Sequence of chain 24.E:
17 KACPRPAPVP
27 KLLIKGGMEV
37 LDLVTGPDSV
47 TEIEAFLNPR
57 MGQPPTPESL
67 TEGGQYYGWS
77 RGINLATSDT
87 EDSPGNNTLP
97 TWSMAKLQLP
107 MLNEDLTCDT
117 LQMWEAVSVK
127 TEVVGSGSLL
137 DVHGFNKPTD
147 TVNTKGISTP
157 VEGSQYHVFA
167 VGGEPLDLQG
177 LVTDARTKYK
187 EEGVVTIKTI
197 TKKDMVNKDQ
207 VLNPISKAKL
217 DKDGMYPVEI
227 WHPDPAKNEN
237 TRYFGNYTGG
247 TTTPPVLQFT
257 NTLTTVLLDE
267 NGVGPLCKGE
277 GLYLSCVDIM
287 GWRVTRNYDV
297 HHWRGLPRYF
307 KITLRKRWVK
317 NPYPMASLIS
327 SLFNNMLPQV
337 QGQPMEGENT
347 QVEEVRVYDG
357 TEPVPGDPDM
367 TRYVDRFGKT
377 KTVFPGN

Sequence of chain 24.D:
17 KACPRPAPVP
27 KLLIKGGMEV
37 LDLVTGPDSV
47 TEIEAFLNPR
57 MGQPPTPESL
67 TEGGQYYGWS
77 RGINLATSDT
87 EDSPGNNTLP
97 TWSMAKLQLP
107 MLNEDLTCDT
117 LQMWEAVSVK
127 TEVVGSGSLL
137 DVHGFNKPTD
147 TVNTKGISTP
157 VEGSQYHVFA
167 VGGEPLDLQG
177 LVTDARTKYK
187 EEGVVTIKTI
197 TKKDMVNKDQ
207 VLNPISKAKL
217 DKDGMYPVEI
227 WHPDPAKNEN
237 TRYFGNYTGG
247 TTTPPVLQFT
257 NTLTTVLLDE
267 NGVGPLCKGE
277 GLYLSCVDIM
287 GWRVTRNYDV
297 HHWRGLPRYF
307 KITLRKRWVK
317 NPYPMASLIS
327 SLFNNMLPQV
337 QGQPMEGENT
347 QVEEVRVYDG

Binding-site contacts:
Ligand atom O1B contacts residue TYR72 of chain 24.D at 4.0 Å.
Ligand atom C6 contacts residue THR94 of chain 24.D at 4.2 Å.
Ligand atom C4 contacts residue GLY78 of chain 24.D at 3.8 Å.
Ligand atom N5 contacts residue TYR72 of chain 24.D at 3.0 Å (h-bond).
Ligand atom C3 contacts residue VAL296 of chain 24.D at 3.5 Å (hydrophobic).
Ligand atom O1B contacts residue ARG77 of chain 24.D at 2.8 Å (salt-bridge).
Ligand atom C11 contacts residue ASP85 of chain 24.E at 3.6 Å.
Ligand atom C2 contacts residue ARG77 of chain 24.D at 4.0 Å.
Ligand atom O3 contacts residue VAL296 of chain 24.D at 4.3 Å.
Ligand atom O4 contacts residue GLY78 of chain 24.D at 3.1 Å (h-bond).
Ligand atom O3 contacts residue GLY78 of chain 24.D at 3.8 Å.
Ligand atom C4 contacts residue ARG77 of chain 24.D at 4.1 Å.
Ligand atom C3 contacts residue HIS298 of chain 24.D at 3.9 Å.
Ligand atom O4 contacts residue VAL296 of chain 24.D at 4.0 Å.
Ligand atom C6 contacts residue ASN93 of chain 24.D at 3.2 Å.
Ligand atom O4 contacts residue TYR72 of chain 24.D at 3.9 Å.
Ligand atom C11 contacts residue TYR72 of chain 24.D at 4.0 Å (hydrophobic).
Ligand atom O8 contacts residue ARG77 of chain 24.D at 3.6 Å.
Ligand atom O1A contacts residue ARG77 of chain 24.D at 2.8 Å (salt-bridge).
Ligand atom C4 contacts residue HIS298 of chain 24.D at 3.7 Å.
Ligand atom O4 contacts residue THR291 of chain 24.D at 4.0 Å.
Ligand atom C3 contacts residue GLY78 of chain 24.D at 4.0 Å.
Ligand atom C5 contacts residue TYR72 of chain 24.D at 3.6 Å (hydrophobic).
Ligand atom O1A contacts residue GLY78 of chain 24.D at 4.1 Å.
Ligand atom O3 contacts residue ASN80 of chain 24.D at 3.8 Å.
Ligand atom O4 contacts residue ARG77 of chain 24.D at 4.3 Å.
Ligand atom O4 contacts residue HIS298 of chain 24.D at 2.6 Å (h-bond).
Ligand atom O1A contacts residue TYR72 of chain 24.D at 3.3 Å.
Ligand atom O6 contacts residue ASN93 of chain 24.D at 3.4 Å (h-bond).
Ligand atom C4 contacts residue TYR72 of chain 24.D at 3.4 Å (hydrophobic).
Ligand atom C4 contacts residue VAL296 of chain 24.D at 4.2 Å (hydrophobic).
Ligand atom O10 contacts residue THR291 of chain 24.D at 3.8 Å.
Ligand atom C6 contacts residue TYR72 of chain 24.D at 3.8 Å (hydrophobic).
Ligand atom O3 contacts residue ARG77 of chain 24.D at 4.3 Å.
Ligand atom O4 contacts residue ILE79 of chain 24.D at 4.2 Å.
Ligand atom O8 contacts residue TYR72 of chain 24.D at 3.7 Å.
Ligand atom C1 contacts residue TYR72 of chain 24.D at 3.8 Å (hydrophobic).
Ligand atom C3 contacts residue ARG77 of chain 24.D at 3.4 Å.
Ligand atom C10 contacts residue TYR72 of chain 24.D at 3.8 Å (hydrophobic).
Ligand atom C1 contacts residue ARG77 of chain 24.D at 3.4 Å.

The small molecule below binds the protein below.
Small molecule (SMILES): CC(=O)N[C@H]1[C@H]([C@H](O)[C@H](O)CO)O[C@@](O[C@H]2[C@@H](O)[C@@H](CO)O[C@@H](O[C@H]3[C@H](O)[C@@H](O)[C@H](O)O[C@@H]3CO)[C@@H]2O)(C(=O)O)C[C@@H]1O